This protein binds this small molecule.
Small molecule (SMILES): CC(=O)N[C@H]1[C@H](O[C@H]2[C@H](O)[C@@H](NC(C)=O)CO[C@@H]2CO)O[C@H](CO)[C@@H](O)[C@@H]1O

Binding-site contacts:
Ligand atom C6 contacts residue ASN7 of chain 1.B at 2.8 Å.
Ligand atom C1 contacts residue ASN7 of chain 1.B at 1.4 Å.
Ligand atom C2 contacts residue ASN7 of chain 1.B at 2.5 Å.
Ligand atom C7 contacts residue ASN7 of chain 1.B at 4.2 Å.
Ligand atom O5 contacts residue ASN7 of chain 1.B at 2.4 Å (h-bond).
Ligand atom O6 contacts residue ASN7 of chain 1.B at 2.9 Å (h-bond).
Ligand atom C3 contacts residue ASN7 of chain 1.B at 3.7 Å.
Ligand atom O7 contacts residue ASN7 of chain 1.B at 4.4 Å.
Ligand atom N2 contacts residue ASN7 of chain 1.B at 3.3 Å (h-bond).
Ligand atom C5 contacts residue ASN7 of chain 1.B at 3.1 Å.
Ligand atom C4 contacts residue ASN7 of chain 1.B at 3.8 Å.
Ligand atom N2 contacts residue THR6 of chain 1.B at 4.4 Å.
Ligand atom C8 contacts residue THR6 of chain 1.B at 3.7 Å.

Sequence of chain 1.B:
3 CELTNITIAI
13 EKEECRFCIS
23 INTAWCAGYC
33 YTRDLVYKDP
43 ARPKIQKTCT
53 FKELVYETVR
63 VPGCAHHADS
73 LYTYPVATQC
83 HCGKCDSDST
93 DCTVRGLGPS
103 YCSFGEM